Sequence of chain 1.B:
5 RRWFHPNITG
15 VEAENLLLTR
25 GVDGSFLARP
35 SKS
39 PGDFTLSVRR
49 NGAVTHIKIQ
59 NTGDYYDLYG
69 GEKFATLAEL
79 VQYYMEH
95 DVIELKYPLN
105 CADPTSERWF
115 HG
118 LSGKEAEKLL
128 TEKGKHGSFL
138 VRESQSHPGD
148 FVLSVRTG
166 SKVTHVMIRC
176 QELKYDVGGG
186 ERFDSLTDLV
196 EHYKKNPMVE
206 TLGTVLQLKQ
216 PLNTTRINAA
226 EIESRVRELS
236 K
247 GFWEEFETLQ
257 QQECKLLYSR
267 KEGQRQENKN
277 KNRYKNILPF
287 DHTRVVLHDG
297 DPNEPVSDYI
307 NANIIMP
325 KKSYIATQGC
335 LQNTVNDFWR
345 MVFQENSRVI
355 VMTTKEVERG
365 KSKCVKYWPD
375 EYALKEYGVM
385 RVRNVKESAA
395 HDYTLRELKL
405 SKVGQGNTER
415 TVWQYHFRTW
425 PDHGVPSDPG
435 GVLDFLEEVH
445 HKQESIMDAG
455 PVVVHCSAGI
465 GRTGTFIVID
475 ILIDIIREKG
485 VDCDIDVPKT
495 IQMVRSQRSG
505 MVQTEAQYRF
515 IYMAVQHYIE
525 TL

This small molecule binds to this protein.
Small molecule (SMILES): CC1(CN)CCN(c2cnc(Sc3cccc(Cl)c3Cl)c(N)n2)CC1

Binding-site contacts:
Ligand atom N20 contacts residue THR254 of chain 1.B at 3.5 Å.
Ligand atom C2 contacts residue ARG112 of chain 1.B at 3.7 Å.
Ligand atom C21 contacts residue PRO492 of chain 1.B at 3.5 Å (hydrophobic).
Ligand atom N20 contacts residue GLU251 of chain 1.B at 2.7 Å (salt-bridge).
Ligand atom C13 contacts residue GLU111 of chain 1.B at 3.7 Å.
Ligand atom C8 contacts residue THR254 of chain 1.B at 3.8 Å.
Ligand atom C22 contacts residue LYS493 of chain 1.B at 3.6 Å.
Ligand atom N14 contacts residue GLU250 of chain 1.B at 2.0 Å (salt-bridge).
Ligand atom N14 contacts residue THR109 of chain 1.B at 3.3 Å (h-bond).
Ligand atom C3 contacts residue PRO492 of chain 1.B at 3.8 Å (hydrophobic).
Ligand atom C24 contacts residue LYS493 of chain 1.B at 3.8 Å.
Ligand atom CL2 contacts residue GLN496 of chain 1.B at 3.7 Å.
Ligand atom C13 contacts residue THR109 of chain 1.B at 3.4 Å.
Ligand atom C5 contacts residue THR254 of chain 1.B at 3.8 Å.
Ligand atom CL1 contacts residue GLN496 of chain 1.B at 3.5 Å.
Ligand atom C12 contacts residue PHE114 of chain 1.B at 3.4 Å (hydrophobic).
Ligand atom C16 contacts residue THR254 of chain 1.B at 3.7 Å.
Ligand atom C13 contacts residue GLU250 of chain 1.B at 3.1 Å.
Ligand atom C11 contacts residue ARG112 of chain 1.B at 3.4 Å.
Ligand atom C10 contacts residue ARG112 of chain 1.B at 3.4 Å.
Ligand atom N9 contacts residue THR220 of chain 1.B at 3.8 Å.
Ligand atom C22 contacts residue ASP490 of chain 1.B at 3.8 Å.
Ligand atom C3 contacts residue ARG112 of chain 1.B at 3.6 Å.
Ligand atom N20 contacts residue LEU255 of chain 1.B at 2.9 Å (h-bond).
Ligand atom C11 contacts residue GLU111 of chain 1.B at 3.7 Å.
Ligand atom C19 contacts residue GLU251 of chain 1.B at 3.7 Å.
Ligand atom N18 contacts residue THR254 of chain 1.B at 3.4 Å.
Ligand atom N18 contacts residue GLU251 of chain 1.B at 3.7 Å.
Ligand atom N14 contacts residue PHE114 of chain 1.B at 3.3 Å (h-bond).
Ligand atom N18 contacts residue THR220 of chain 1.B at 3.8 Å.
Ligand atom C5 contacts residue ARG112 of chain 1.B at 3.8 Å.
Ligand atom N6 contacts residue ARG112 of chain 1.B at 3.2 Å (salt-bridge).
Ligand atom C23 contacts residue LYS493 of chain 1.B at 3.4 Å.
Ligand atom C11 contacts residue PHE114 of chain 1.B at 3.2 Å (hydrophobic).
Ligand atom C15 contacts residue PHE114 of chain 1.B at 3.5 Å (hydrophobic).
Ligand atom S4 contacts residue ARG112 of chain 1.B at 3.6 Å (salt-bridge).
Ligand atom C8 contacts residue THR220 of chain 1.B at 3.5 Å.
Ligand atom C15 contacts residue HIS115 of chain 1.B at 3.5 Å.
Ligand atom C13 contacts residue PHE114 of chain 1.B at 3.0 Å (hydrophobic).
Ligand atom C19 contacts residue THR254 of chain 1.B at 3.4 Å.